This small molecule binds to this protein.
Small molecule (SMILES): CC(=O)N[C@H]1[C@H](O[C@H]2[C@H](O)[C@@H](NC(C)=O)CO[C@@H]2CO)O[C@H](CO)[C@@H](O)[C@@H]1O

Binding-site contacts:
Ligand atom C2 contacts residue ASN118 of chain 1.Q at 2.5 Å.
Ligand atom O7 contacts residue ASN118 of chain 1.Q at 3.0 Å (h-bond).
Ligand atom O7 contacts residue THR105 of chain 1.Q at 3.0 Å (h-bond).
Ligand atom O7 contacts residue VAL104 of chain 1.Q at 4.5 Å.
Ligand atom O5 contacts residue ASN118 of chain 1.Q at 2.3 Å (h-bond).
Ligand atom C7 contacts residue TYR135 of chain 1.Q at 4.0 Å (hydrophobic).
Ligand atom C3 contacts residue TYR135 of chain 1.Q at 3.6 Å (hydrophobic).
Ligand atom C6 contacts residue TYR135 of chain 1.Q at 4.5 Å (hydrophobic).
Ligand atom O5 contacts residue TYR135 of chain 1.Q at 4.1 Å.
Ligand atom N2 contacts residue ASN118 of chain 1.Q at 3.0 Å (h-bond).
Ligand atom C3 contacts residue ASN118 of chain 1.Q at 3.8 Å.
Ligand atom C8 contacts residue ASN118 of chain 1.Q at 4.4 Å.
Ligand atom C2 contacts residue TYR135 of chain 1.Q at 4.0 Å (hydrophobic).
Ligand atom C6 contacts residue SER120 of chain 1.Q at 4.1 Å.
Ligand atom O3 contacts residue TYR135 of chain 1.Q at 4.4 Å.
Ligand atom C5 contacts residue TYR135 of chain 1.Q at 3.8 Å (hydrophobic).
Ligand atom O6 contacts residue TYR135 of chain 1.Q at 3.7 Å.
Ligand atom C7 contacts residue THR105 of chain 1.Q at 3.7 Å.
Ligand atom O7 contacts residue TYR135 of chain 1.Q at 3.3 Å.
Ligand atom C7 contacts residue ASN118 of chain 1.Q at 3.2 Å.
Ligand atom N2 contacts residue TYR135 of chain 1.Q at 3.9 Å.
Ligand atom C1 contacts residue ASN118 of chain 1.Q at 1.4 Å.
Ligand atom C8 contacts residue TYR135 of chain 1.Q at 4.4 Å (hydrophobic).
Ligand atom C4 contacts residue ASN118 of chain 1.Q at 4.2 Å.
Ligand atom O4 contacts residue TYR135 of chain 1.Q at 4.0 Å.
Ligand atom O6 contacts residue SER120 of chain 1.Q at 2.8 Å (h-bond).
Ligand atom C4 contacts residue TYR135 of chain 1.Q at 4.3 Å (hydrophobic).
Ligand atom C5 contacts residue ASN118 of chain 1.Q at 3.6 Å.
Ligand atom C8 contacts residue VAL104 of chain 1.Q at 4.5 Å (hydrophobic).
Ligand atom C8 contacts residue THR105 of chain 1.Q at 4.0 Å.
Ligand atom C8 contacts residue ASP290 of chain 1.Q at 3.8 Å.
Ligand atom C8 contacts residue LEU137 of chain 1.Q at 3.8 Å (hydrophobic).
Ligand atom C1 contacts residue TYR135 of chain 1.Q at 3.6 Å (hydrophobic).
Ligand atom C7 contacts residue LEU137 of chain 1.Q at 4.2 Å (hydrophobic).
Ligand atom N2 contacts residue LEU137 of chain 1.Q at 4.5 Å.

Sequence of chain 1.Q:
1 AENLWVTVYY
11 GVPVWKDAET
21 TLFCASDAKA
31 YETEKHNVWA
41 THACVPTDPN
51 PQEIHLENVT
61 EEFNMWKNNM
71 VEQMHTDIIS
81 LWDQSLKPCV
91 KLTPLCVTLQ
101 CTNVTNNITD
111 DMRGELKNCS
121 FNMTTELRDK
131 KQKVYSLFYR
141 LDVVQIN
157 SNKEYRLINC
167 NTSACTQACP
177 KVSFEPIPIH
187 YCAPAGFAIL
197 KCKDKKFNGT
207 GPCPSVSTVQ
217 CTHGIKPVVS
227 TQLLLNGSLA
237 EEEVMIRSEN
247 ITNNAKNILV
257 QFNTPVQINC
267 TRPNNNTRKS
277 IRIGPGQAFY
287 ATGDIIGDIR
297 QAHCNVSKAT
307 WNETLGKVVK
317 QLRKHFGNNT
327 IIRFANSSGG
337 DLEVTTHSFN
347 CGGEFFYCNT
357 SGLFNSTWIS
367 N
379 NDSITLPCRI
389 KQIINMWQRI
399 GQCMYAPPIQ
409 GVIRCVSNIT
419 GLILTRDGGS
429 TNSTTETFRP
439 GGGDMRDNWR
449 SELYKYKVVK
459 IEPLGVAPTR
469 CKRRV